A small-molecule ligand and the protein it binds are described below.
Small molecule (SMILES): CC(=O)N[C@H]1[C@H](O[C@H]2[C@H](O)[C@@H](NC(C)=O)CO[C@@H]2CO)O[C@H](CO)[C@@H](O)[C@@H]1O

Binding-site contacts:
Ligand atom C5 contacts residue ASN12 of chain 26.A at 3.9 Å.
Ligand atom O7 contacts residue ASN12 of chain 26.A at 4.2 Å.
Ligand atom C7 contacts residue ASN12 of chain 26.A at 4.3 Å.
Ligand atom C2 contacts residue ASN12 of chain 26.A at 3.5 Å.
Ligand atom O5 contacts residue ASN12 of chain 26.A at 2.5 Å (h-bond).
Ligand atom N2 contacts residue ASN12 of chain 26.A at 4.0 Å.
Ligand atom C1 contacts residue ASN12 of chain 26.A at 2.1 Å.

Sequence of chain 26.A:
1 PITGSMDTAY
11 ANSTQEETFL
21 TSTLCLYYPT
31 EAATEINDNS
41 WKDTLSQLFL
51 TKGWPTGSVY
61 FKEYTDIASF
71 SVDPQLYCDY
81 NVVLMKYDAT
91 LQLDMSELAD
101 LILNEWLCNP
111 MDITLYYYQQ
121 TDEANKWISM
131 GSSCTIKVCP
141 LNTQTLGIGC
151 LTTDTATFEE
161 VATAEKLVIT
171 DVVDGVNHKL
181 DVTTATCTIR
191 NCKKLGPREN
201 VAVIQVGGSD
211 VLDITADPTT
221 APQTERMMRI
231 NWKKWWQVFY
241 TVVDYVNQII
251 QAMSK